Sequence of chain 58.C:
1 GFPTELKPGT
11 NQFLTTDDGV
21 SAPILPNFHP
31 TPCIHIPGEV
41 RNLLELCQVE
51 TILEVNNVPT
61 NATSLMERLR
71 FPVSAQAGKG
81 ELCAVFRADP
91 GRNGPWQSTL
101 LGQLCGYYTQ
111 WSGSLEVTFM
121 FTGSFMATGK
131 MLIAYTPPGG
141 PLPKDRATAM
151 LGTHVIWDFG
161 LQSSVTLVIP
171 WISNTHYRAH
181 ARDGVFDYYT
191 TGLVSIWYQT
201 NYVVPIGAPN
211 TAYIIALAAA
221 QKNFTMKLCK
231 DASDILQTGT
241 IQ

Sequence of chain 58.A:
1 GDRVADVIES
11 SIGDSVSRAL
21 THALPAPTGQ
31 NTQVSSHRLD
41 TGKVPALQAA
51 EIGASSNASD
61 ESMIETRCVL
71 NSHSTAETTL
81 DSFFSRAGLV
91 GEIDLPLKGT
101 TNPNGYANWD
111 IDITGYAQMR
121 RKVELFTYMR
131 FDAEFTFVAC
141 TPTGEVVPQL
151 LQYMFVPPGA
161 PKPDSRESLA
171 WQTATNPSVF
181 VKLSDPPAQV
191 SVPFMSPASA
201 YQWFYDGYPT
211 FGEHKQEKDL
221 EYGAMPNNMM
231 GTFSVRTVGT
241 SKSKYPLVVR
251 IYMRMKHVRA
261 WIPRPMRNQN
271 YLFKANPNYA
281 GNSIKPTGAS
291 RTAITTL

A small-molecule ligand and the protein it binds are described below.
Small molecule (SMILES): Cc1nc(-c2ccc(OCCCCCN3CCN(c4ccnc(N)c4)C3=O)cc2)no1

Sequence of chain 59.C:
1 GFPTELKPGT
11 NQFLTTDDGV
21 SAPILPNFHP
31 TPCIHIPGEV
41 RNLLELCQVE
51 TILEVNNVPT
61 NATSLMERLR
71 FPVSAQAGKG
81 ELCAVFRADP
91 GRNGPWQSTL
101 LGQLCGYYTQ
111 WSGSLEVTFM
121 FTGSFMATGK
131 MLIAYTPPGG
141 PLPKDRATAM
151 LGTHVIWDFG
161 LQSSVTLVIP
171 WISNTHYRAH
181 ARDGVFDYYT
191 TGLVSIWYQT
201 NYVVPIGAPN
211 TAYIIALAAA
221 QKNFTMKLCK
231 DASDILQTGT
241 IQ

Binding-site contacts:
Ligand atom N2 contacts residue TRP203 of chain 58.A at 3.9 Å.
Ligand atom C7 contacts residue ASN228 of chain 58.A at 3.8 Å.
Ligand atom C9 contacts residue ILE113 of chain 58.A at 3.7 Å (hydrophobic).
Ligand atom C18 contacts residue PHE155 of chain 58.A at 3.9 Å (hydrophobic).
Ligand atom C4 contacts residue TRP203 of chain 58.A at 4.0 Å (hydrophobic).
Ligand atom O3 contacts residue ILE113 of chain 58.A at 3.0 Å (h-bond).
Ligand atom C2 contacts residue ASP112 of chain 58.A at 2.8 Å.
Ligand atom C3 contacts residue ASP112 of chain 58.A at 3.0 Å.
Ligand atom C19 contacts residue VAL192 of chain 58.A at 3.4 Å (hydrophobic).
Ligand atom C22 contacts residue VAL179 of chain 58.A at 3.4 Å (hydrophobic).
Ligand atom C12 contacts residue MET195 of chain 58.A at 3.8 Å (hydrophobic).
Ligand atom N5 contacts residue PHE233 of chain 58.A at 3.2 Å.
Ligand atom C5 contacts residue TRP203 of chain 58.A at 3.8 Å (hydrophobic).
Ligand atom O2 contacts residue PHE233 of chain 58.A at 3.0 Å.
Ligand atom N6 contacts residue PHE155 of chain 58.A at 3.8 Å.
Ligand atom N4 contacts residue TRP203 of chain 58.A at 3.6 Å (h-bond).
Ligand atom C13 contacts residue PHE135 of chain 58.A at 3.4 Å (hydrophobic).
Ligand atom C17 contacts residue PHE155 of chain 58.A at 3.7 Å (hydrophobic).
Ligand atom C14 contacts residue PHE155 of chain 58.A at 3.9 Å (hydrophobic).
Ligand atom O3 contacts residue ASP112 of chain 58.A at 3.6 Å.
Ligand atom C16 contacts residue PHE135 of chain 58.A at 3.4 Å (hydrophobic).
Ligand atom N6 contacts residue ILE24 of chain 58.C at 3.9 Å.
Ligand atom C16 contacts residue PHE155 of chain 58.A at 3.9 Å (hydrophobic).
Ligand atom C2 contacts residue THR114 of chain 58.A at 3.6 Å.
Ligand atom C14 contacts residue MET195 of chain 58.A at 3.9 Å (hydrophobic).
Ligand atom N5 contacts residue PHE137 of chain 58.A at 3.5 Å.
Ligand atom N1 contacts residue ASP112 of chain 58.A at 3.9 Å.
Ligand atom C13 contacts residue ILE111 of chain 58.A at 4.0 Å (hydrophobic).
Ligand atom C16 contacts residue ILE111 of chain 58.A at 3.5 Å (hydrophobic).
Ligand atom C15 contacts residue VAL192 of chain 58.A at 3.2 Å (hydrophobic).
Ligand atom C19 contacts residue ILE24 of chain 58.C at 3.5 Å (hydrophobic).
Ligand atom C13 contacts residue MET195 of chain 58.A at 3.9 Å (hydrophobic).
Ligand atom O1 contacts residue MET195 of chain 58.A at 3.2 Å.
Ligand atom C17 contacts residue PHE135 of chain 58.A at 3.9 Å (hydrophobic).
Ligand atom C7 contacts residue TYR201 of chain 58.A at 3.8 Å (hydrophobic).
Ligand atom O2 contacts residue PHE137 of chain 58.A at 4.0 Å.
Ligand atom N1 contacts residue THR114 of chain 58.A at 4.0 Å.
Ligand atom C15 contacts residue MET195 of chain 58.A at 3.8 Å (hydrophobic).
Ligand atom C8 contacts residue TYR201 of chain 58.A at 3.3 Å (hydrophobic).
Ligand atom C14 contacts residue PHE135 of chain 58.A at 3.7 Å (hydrophobic).